Sequence of chain 1.E:
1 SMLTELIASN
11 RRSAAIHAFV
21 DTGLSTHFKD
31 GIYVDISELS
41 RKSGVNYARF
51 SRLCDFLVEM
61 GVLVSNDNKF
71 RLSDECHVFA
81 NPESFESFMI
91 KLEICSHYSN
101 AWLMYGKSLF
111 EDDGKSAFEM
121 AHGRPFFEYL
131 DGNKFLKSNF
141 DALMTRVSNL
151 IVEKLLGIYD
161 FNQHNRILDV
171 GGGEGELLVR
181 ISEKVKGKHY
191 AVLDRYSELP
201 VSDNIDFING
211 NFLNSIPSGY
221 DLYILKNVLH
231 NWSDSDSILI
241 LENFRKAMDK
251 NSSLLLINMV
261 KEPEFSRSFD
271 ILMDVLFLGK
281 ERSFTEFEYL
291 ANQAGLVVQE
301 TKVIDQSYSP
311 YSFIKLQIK

This protein binds this small molecule.
Small molecule (SMILES): COc1cc(O)c2c(c1)C(=O)c1cccc(OC)c1C2=O

Sequence of chain 1.B:
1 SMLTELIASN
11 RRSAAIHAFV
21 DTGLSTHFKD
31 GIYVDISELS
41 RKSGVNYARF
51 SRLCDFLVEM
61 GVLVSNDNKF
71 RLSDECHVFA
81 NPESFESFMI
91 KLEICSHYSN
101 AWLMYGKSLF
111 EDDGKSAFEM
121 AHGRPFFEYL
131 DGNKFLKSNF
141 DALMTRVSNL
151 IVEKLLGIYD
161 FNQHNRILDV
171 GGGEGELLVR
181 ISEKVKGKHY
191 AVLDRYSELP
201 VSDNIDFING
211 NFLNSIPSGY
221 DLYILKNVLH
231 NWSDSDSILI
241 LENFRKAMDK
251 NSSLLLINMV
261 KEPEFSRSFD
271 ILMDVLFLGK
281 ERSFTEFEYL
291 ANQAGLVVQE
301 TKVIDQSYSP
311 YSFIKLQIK

Binding-site contacts:
Ligand atom C9 contacts residue PHE269 of chain 1.B at 3.7 Å (hydrophobic).
Ligand atom C6 contacts residue TYR308 of chain 1.B at 3.4 Å (hydrophobic).
Ligand atom O8 contacts residue PHE269 of chain 1.B at 3.9 Å.
Ligand atom C5 contacts residue PHE85 of chain 1.B at 4.2 Å (hydrophobic).
Ligand atom C1 contacts residue MET259 of chain 1.B at 3.8 Å (hydrophobic).
Ligand atom C17 contacts residue TYR98 of chain 1.B at 3.5 Å (hydrophobic).
Ligand atom O18 contacts residue PHE140 of chain 1.B at 3.6 Å.
Ligand atom C1 contacts residue VAL147 of chain 1.B at 4.1 Å (hydrophobic).
Ligand atom C1 contacts residue TYR308 of chain 1.B at 3.6 Å (hydrophobic).
Ligand atom C17 contacts residue GLU93 of chain 1.B at 3.8 Å.
Ligand atom C2 contacts residue MET144 of chain 1.B at 3.9 Å (hydrophobic).
Ligand atom C3 contacts residue MET144 of chain 1.B at 3.6 Å (hydrophobic).
Ligand atom C10 contacts residue LEU143 of chain 1.B at 4.2 Å (hydrophobic).
Ligand atom C17 contacts residue LEU92 of chain 1.B at 3.3 Å (hydrophobic).
Ligand atom C13 contacts residue LEU272 of chain 1.B at 4.0 Å (hydrophobic).
Ligand atom C21 contacts residue PHE269 of chain 1.B at 3.7 Å (hydrophobic).
Ligand atom C20 contacts residue PHE269 of chain 1.B at 4.0 Å (hydrophobic).
Ligand atom C17 contacts residue MET89 of chain 1.B at 3.9 Å (hydrophobic).
Ligand atom O17 contacts residue ASN227 of chain 1.B at 3.9 Å.
Ligand atom O18 contacts residue MET273 of chain 1.B at 4.0 Å.
Ligand atom O7 contacts residue LEU143 of chain 1.B at 4.2 Å.
Ligand atom C6 contacts residue VAL147 of chain 1.B at 3.8 Å (hydrophobic).
Ligand atom O17 contacts residue MET144 of chain 1.B at 3.8 Å.
Ligand atom O19 contacts residue LEU272 of chain 1.B at 3.8 Å.
Ligand atom C26 contacts residue ASN227 of chain 1.B at 3.7 Å.
Ligand atom C12 contacts residue TYR98 of chain 1.B at 4.0 Å (hydrophobic).
Ligand atom C3 contacts residue PHE269 of chain 1.B at 4.0 Å (hydrophobic).
Ligand atom C26 contacts residue MET259 of chain 1.B at 3.5 Å (hydrophobic).
Ligand atom C12 contacts residue LEU272 of chain 1.B at 3.8 Å (hydrophobic).
Ligand atom C5 contacts residue LEU143 of chain 1.B at 4.2 Å (hydrophobic).
Ligand atom O19 contacts residue TYR98 of chain 1.B at 3.1 Å.
Ligand atom C26 contacts residue HIS230 of chain 1.B at 3.1 Å.
Ligand atom O8 contacts residue MET144 of chain 1.B at 3.4 Å.
Ligand atom O7 contacts residue MET89 of chain 1.B at 3.3 Å (h-bond).
Ligand atom C13 contacts residue TYR98 of chain 1.B at 3.7 Å (hydrophobic).
Ligand atom C21 contacts residue MET144 of chain 1.B at 3.4 Å (hydrophobic).
Ligand atom C4 contacts residue LEU143 of chain 1.B at 4.1 Å (hydrophobic).
Ligand atom C1 contacts residue TYR311 of chain 1.B at 4.1 Å (hydrophobic).
Ligand atom C9 contacts residue MET144 of chain 1.B at 3.9 Å (hydrophobic).
Ligand atom C26 contacts residue PHE269 of chain 1.B at 3.8 Å (hydrophobic).